Binding-site contacts:
Ligand atom C21 contacts residue ILE418 of chain 1.A at 3.9 Å (hydrophobic).
Ligand atom O63 contacts residue LYS420 of chain 1.A at 4.1 Å.
Ligand atom C24 contacts residue TRP419 of chain 1.A at 4.3 Å (hydrophobic).
Ligand atom C24 contacts residue ILE418 of chain 1.A at 3.9 Å (hydrophobic).
Ligand atom O49 contacts residue LYS420 of chain 1.A at 3.0 Å (salt-bridge).
Ligand atom C9 contacts residue LEU296 of chain 1.A at 4.5 Å (hydrophobic).
Ligand atom C43 contacts residue LYS417 of chain 1.A at 4.3 Å.
Ligand atom C37 contacts residue LYS420 of chain 1.A at 4.5 Å.
Ligand atom C60 contacts residue TRP419 of chain 1.A at 3.9 Å (hydrophobic).
Ligand atom C36 contacts residue TRP419 of chain 1.A at 4.5 Å (hydrophobic).
Ligand atom C30 contacts residue ILE418 of chain 1.A at 4.2 Å (hydrophobic).
Ligand atom O53 contacts residue LYS420 of chain 1.A at 3.6 Å (salt-bridge).
Ligand atom O34 contacts residue ALA332 of chain 1.A at 3.3 Å.
Ligand atom C18 contacts residue TRP419 of chain 1.A at 3.9 Å (hydrophobic).
Ligand atom C21 contacts residue TRP419 of chain 1.A at 4.3 Å (hydrophobic).
Ligand atom C40 contacts residue LYS420 of chain 1.A at 4.0 Å.
Ligand atom C27 contacts residue ILE418 of chain 1.A at 3.2 Å (hydrophobic).
Ligand atom C12 contacts residue TRP419 of chain 1.A at 4.5 Å (hydrophobic).
Ligand atom C42 contacts residue LYS420 of chain 1.A at 4.5 Å.
Ligand atom C30 contacts residue ALA332 of chain 1.A at 4.0 Å (hydrophobic).
Ligand atom C36 contacts residue ILE418 of chain 1.A at 4.0 Å (hydrophobic).
Ligand atom C41 contacts residue LYS420 of chain 1.A at 4.1 Å.
Ligand atom N33 contacts residue TRP419 of chain 1.A at 4.1 Å.
Ligand atom N33 contacts residue ILE418 of chain 1.A at 4.4 Å.
Ligand atom C60 contacts residue LYS420 of chain 1.A at 3.3 Å.
Ligand atom C35 contacts residue TRP419 of chain 1.A at 4.3 Å (hydrophobic).
Ligand atom C41 contacts residue LYS417 of chain 1.A at 4.2 Å.
Ligand atom O53 contacts residue LYS417 of chain 1.A at 4.4 Å.
Ligand atom C30 contacts residue TRP419 of chain 1.A at 4.5 Å (hydrophobic).
Ligand atom C36 contacts residue LYS420 of chain 1.A at 3.9 Å.

This protein binds this small molecule.
Small molecule (SMILES): CCCCCCCCC(=O)N(CCO)C[C@@H](O)[C@@H](O)[C@@H](O)[C@@H](O)CO

Sequence of chain 1.A:
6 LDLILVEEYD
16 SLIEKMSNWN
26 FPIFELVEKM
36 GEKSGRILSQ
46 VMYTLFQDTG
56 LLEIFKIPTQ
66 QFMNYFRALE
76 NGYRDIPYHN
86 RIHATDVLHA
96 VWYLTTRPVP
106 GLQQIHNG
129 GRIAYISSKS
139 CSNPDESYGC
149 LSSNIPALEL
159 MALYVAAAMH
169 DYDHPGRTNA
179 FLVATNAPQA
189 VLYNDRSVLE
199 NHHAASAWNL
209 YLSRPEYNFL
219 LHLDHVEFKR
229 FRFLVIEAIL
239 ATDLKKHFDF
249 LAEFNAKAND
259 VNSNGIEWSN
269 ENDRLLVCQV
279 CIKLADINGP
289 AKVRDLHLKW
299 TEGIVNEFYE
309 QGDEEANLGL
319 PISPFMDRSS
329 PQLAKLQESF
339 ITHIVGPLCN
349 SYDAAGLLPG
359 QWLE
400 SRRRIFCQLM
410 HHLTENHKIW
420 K